A protein and the small-molecule ligand that binds it are described below.
Small molecule (SMILES): CC(=O)N[C@H]1[C@H](O[C@H]2[C@H](O)[C@@H](NC(C)=O)CO[C@@H]2CO)O[C@H](CO)[C@@H](O[C@H]2O[C@H](CO)[C@@H](O)[C@H](O[C@H]3O[C@H](CO)[C@@H](O)[C@H](O)[C@@H]3O)[C@@H]2O)[C@@H]1O

Sequence of chain 2.B:
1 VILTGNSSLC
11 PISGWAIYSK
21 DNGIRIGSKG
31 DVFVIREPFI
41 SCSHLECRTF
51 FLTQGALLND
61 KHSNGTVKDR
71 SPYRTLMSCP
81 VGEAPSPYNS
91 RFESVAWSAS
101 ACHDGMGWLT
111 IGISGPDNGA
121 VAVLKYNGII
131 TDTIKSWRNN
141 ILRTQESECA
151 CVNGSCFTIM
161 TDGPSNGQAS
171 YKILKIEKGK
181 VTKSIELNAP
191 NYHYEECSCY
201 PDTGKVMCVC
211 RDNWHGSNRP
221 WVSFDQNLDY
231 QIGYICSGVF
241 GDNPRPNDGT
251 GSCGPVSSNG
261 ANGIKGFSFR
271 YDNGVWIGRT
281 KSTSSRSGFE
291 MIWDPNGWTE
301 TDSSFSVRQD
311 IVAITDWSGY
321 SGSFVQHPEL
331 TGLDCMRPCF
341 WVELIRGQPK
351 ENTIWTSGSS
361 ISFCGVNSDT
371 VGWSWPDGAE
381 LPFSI

Binding-site contacts:
Ligand atom C1 contacts residue ASN64 of chain 2.B at 1.4 Å.
Ligand atom C4 contacts residue ASN64 of chain 2.B at 4.2 Å.
Ligand atom O5 contacts residue ASN64 of chain 2.B at 2.4 Å (h-bond).
Ligand atom N2 contacts residue ASN64 of chain 2.B at 2.8 Å (h-bond).
Ligand atom C5 contacts residue THR66 of chain 2.B at 3.5 Å.
Ligand atom C2 contacts residue ASN64 of chain 2.B at 2.3 Å.
Ligand atom O5 contacts residue THR66 of chain 2.B at 2.8 Å (h-bond).
Ligand atom O7 contacts residue ASN64 of chain 2.B at 3.5 Å (h-bond).
Ligand atom C8 contacts residue ILE354 of chain 2.B at 3.8 Å (hydrophobic).
Ligand atom C1 contacts residue THR66 of chain 2.B at 3.6 Å.
Ligand atom C6 contacts residue THR66 of chain 2.B at 3.4 Å.
Ligand atom C3 contacts residue ASN64 of chain 2.B at 3.7 Å.
Ligand atom C5 contacts residue ASN64 of chain 2.B at 3.7 Å.
Ligand atom C7 contacts residue ASN64 of chain 2.B at 3.4 Å.
Ligand atom O6 contacts residue THR66 of chain 2.B at 3.7 Å.